The protein below binds the small molecule below.
Small molecule (SMILES): CC(=O)N[C@@H]1[C@@H](O)[C@H](O)[C@@H](CO)O[C@H]1O

Binding-site contacts:
Ligand atom C5 contacts residue ASN106 of chain 1.C at 3.5 Å.
Ligand atom C6 contacts residue ASN106 of chain 1.C at 4.5 Å.
Ligand atom O5 contacts residue ASN106 of chain 1.C at 2.3 Å (h-bond).
Ligand atom O5 contacts residue GLU103 of chain 1.C at 3.5 Å (salt-bridge).
Ligand atom C6 contacts residue GLU103 of chain 1.C at 4.4 Å.
Ligand atom C7 contacts residue ASN106 of chain 1.C at 4.3 Å.
Ligand atom C1 contacts residue ASN106 of chain 1.C at 1.4 Å.
Ligand atom C4 contacts residue GLU103 of chain 1.C at 4.3 Å.
Ligand atom C2 contacts residue SER108 of chain 1.C at 3.8 Å.
Ligand atom O6 contacts residue MLY87 of chain 1.C at 4.0 Å.
Ligand atom O7 contacts residue SER108 of chain 1.C at 3.4 Å (h-bond).
Ligand atom C2 contacts residue GLU103 of chain 1.C at 4.4 Å.
Ligand atom C1 contacts residue SER108 of chain 1.C at 4.3 Å.
Ligand atom N2 contacts residue ASN106 of chain 1.C at 3.1 Å (h-bond).
Ligand atom C3 contacts residue ASN106 of chain 1.C at 3.9 Å.
Ligand atom C2 contacts residue ASN106 of chain 1.C at 2.7 Å.
Ligand atom C5 contacts residue GLU103 of chain 1.C at 3.4 Å.
Ligand atom C3 contacts residue GLU103 of chain 1.C at 4.5 Å.
Ligand atom C4 contacts residue ASN106 of chain 1.C at 4.3 Å.
Ligand atom C7 contacts residue SER108 of chain 1.C at 3.6 Å.
Ligand atom C1 contacts residue GLU103 of chain 1.C at 3.3 Å.
Ligand atom O6 contacts residue ASN106 of chain 1.C at 4.0 Å.
Ligand atom N2 contacts residue SER108 of chain 1.C at 3.8 Å.

Sequence of chain 1.C:
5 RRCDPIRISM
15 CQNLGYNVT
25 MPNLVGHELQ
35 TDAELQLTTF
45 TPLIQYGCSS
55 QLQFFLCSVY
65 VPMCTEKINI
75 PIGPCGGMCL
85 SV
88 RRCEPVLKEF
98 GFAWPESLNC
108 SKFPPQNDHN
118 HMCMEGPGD